Sequence of chain 30.A:
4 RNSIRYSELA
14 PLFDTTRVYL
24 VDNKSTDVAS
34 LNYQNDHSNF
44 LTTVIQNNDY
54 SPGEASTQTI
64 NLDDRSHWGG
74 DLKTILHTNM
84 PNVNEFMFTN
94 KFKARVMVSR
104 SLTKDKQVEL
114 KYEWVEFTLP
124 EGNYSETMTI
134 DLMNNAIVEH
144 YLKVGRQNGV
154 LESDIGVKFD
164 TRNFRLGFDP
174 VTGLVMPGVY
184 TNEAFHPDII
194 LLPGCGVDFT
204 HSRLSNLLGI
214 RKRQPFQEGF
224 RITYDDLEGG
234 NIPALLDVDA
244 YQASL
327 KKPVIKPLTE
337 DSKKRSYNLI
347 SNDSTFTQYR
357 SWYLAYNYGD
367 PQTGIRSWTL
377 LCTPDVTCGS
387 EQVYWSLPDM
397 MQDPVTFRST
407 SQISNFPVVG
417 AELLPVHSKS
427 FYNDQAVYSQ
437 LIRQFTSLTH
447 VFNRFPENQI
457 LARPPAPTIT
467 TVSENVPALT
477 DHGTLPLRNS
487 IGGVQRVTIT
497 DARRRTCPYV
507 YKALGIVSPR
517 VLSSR

A small-molecule ligand and the protein it binds are described below.
Small molecule (SMILES): CCCCCCCCCCCC[N+](C)(C)CCCS(=O)(=O)O

Binding-site contacts:
Ligand atom S1 contacts residue TRP374 of chain 30.A at 4.0 Å.
Ligand atom S1 contacts residue GLY222 of chain 30.A at 3.0 Å (h-bond).
Ligand atom O1S contacts residue TRP374 of chain 30.A at 4.3 Å.
Ligand atom S1 contacts residue ARG224 of chain 30.A at 4.3 Å.
Ligand atom O1S contacts residue LYS215 of chain 30.A at 2.7 Å (salt-bridge).
Ligand atom O3S contacts residue ARG224 of chain 30.A at 2.9 Å (salt-bridge).
Ligand atom C7 contacts residue C151 of chain 30.D at 3.4 Å.
Ligand atom C10 contacts residue C151 of chain 30.D at 3.4 Å.
Ligand atom O1S contacts residue PHE223 of chain 30.A at 4.5 Å.
Ligand atom C13 contacts residue C151 of chain 30.D at 4.5 Å.
Ligand atom O2S contacts residue GLY222 of chain 30.A at 3.3 Å (h-bond).
Ligand atom C5 contacts residue C151 of chain 30.D at 4.0 Å.
Ligand atom C2 contacts residue TRP374 of chain 30.A at 4.1 Å (hydrophobic).
Ligand atom C12 contacts residue C151 of chain 30.D at 3.4 Å.
Ligand atom C1 contacts residue TRP374 of chain 30.A at 3.6 Å (hydrophobic).
Ligand atom O3S contacts residue PHE223 of chain 30.A at 3.9 Å.
Ligand atom C6 contacts residue C151 of chain 30.D at 4.2 Å.
Ligand atom O1S contacts residue GLY222 of chain 30.A at 2.3 Å (h-bond).
Ligand atom O3S contacts residue TRP374 of chain 30.A at 3.3 Å.
Ligand atom C11 contacts residue C151 of chain 30.D at 3.5 Å.
Ligand atom C8 contacts residue C151 of chain 30.D at 3.7 Å.
Ligand atom S1 contacts residue LYS215 of chain 30.A at 4.1 Å.
Ligand atom O3S contacts residue GLY222 of chain 30.A at 2.9 Å (h-bond).
Ligand atom C3 contacts residue TRP374 of chain 30.A at 4.3 Å (hydrophobic).
Ligand atom C9 contacts residue C151 of chain 30.D at 3.4 Å.
Ligand atom O2S contacts residue ARG224 of chain 30.A at 4.5 Å.
Ligand atom C16 contacts residue ASP229 of chain 30.A at 4.3 Å.